A protein and the small-molecule ligand that binds it are described below.
Small molecule (SMILES): C[C@@H](N)C1CCC(C(=O)Nc2ccncc2)CC1

Binding-site contacts:
Ligand atom N43 contacts residue GLY52 of chain 1.A at 3.8 Å.
Ligand atom C35 contacts residue GLU170 of chain 1.A at 3.4 Å.
Ligand atom C16 contacts residue TYR122 of chain 1.A at 3.7 Å (hydrophobic).
Ligand atom C36 contacts residue ALA183 of chain 1.A at 3.8 Å (hydrophobic).
Ligand atom C41 contacts residue SER53 of chain 1.A at 3.7 Å.
Ligand atom O23 contacts residue MET120 of chain 1.A at 3.8 Å.
Ligand atom C33 contacts residue GLY52 of chain 1.A at 3.2 Å.
Ligand atom C34 contacts residue ASP184 of chain 1.A at 3.5 Å.
Ligand atom N11 contacts residue VAL123 of chain 1.A at 2.9 Å (h-bond).
Ligand atom C13 contacts residue LEU173 of chain 1.A at 3.4 Å (hydrophobic).
Ligand atom C16 contacts residue VAL123 of chain 1.A at 3.2 Å (hydrophobic).
Ligand atom C16 contacts residue PHE327 of chain 1.A at 3.5 Å (hydrophobic).
Ligand atom N21 contacts residue LEU173 of chain 1.A at 3.8 Å.
Ligand atom N11 contacts residue GLU121 of chain 1.A at 3.6 Å.
Ligand atom C12 contacts residue GLU121 of chain 1.A at 3.3 Å.
Ligand atom C15 contacts residue LEU173 of chain 1.A at 3.6 Å (hydrophobic).
Ligand atom C33 contacts residue THR51 of chain 1.A at 3.5 Å.
Ligand atom N11 contacts residue ALA70 of chain 1.A at 3.6 Å.
Ligand atom N43 contacts residue ASP184 of chain 1.A at 2.6 Å (salt-bridge).
Ligand atom C41 contacts residue ASN171 of chain 1.A at 3.5 Å.
Ligand atom C13 contacts residue ALA70 of chain 1.A at 3.7 Å (hydrophobic).
Ligand atom C16 contacts residue ILE49 of chain 1.A at 3.6 Å (hydrophobic).
Ligand atom C12 contacts residue VAL123 of chain 1.A at 3.9 Å (hydrophobic).
Ligand atom C41 contacts residue GLY52 of chain 1.A at 3.2 Å.
Ligand atom N43 contacts residue SER53 of chain 1.A at 3.6 Å (h-bond).
Ligand atom C42 contacts residue THR51 of chain 1.A at 3.8 Å.
Ligand atom C41 contacts residue ASP184 of chain 1.A at 3.4 Å.
Ligand atom C15 contacts residue ILE49 of chain 1.A at 3.5 Å (hydrophobic).
Ligand atom C12 contacts residue ALA70 of chain 1.A at 3.3 Å (hydrophobic).
Ligand atom C34 contacts residue GLY52 of chain 1.A at 3.3 Å.
Ligand atom N43 contacts residue ASN171 of chain 1.A at 2.6 Å (h-bond).
Ligand atom O23 contacts residue VAL57 of chain 1.A at 3.6 Å.
Ligand atom C35 contacts residue ASN171 of chain 1.A at 3.3 Å.
Ligand atom C41 contacts residue THR51 of chain 1.A at 3.7 Å.
Ligand atom C15 contacts residue PHE327 of chain 1.A at 3.5 Å (hydrophobic).
Ligand atom C32 contacts residue VAL57 of chain 1.A at 3.5 Å (hydrophobic).
Ligand atom C42 contacts residue ASN171 of chain 1.A at 3.6 Å.
Ligand atom C14 contacts residue LEU173 of chain 1.A at 3.4 Å (hydrophobic).
Ligand atom N11 contacts residue TYR122 of chain 1.A at 3.6 Å.
Ligand atom C12 contacts residue LEU173 of chain 1.A at 3.7 Å (hydrophobic).

Sequence of chain 1.A:
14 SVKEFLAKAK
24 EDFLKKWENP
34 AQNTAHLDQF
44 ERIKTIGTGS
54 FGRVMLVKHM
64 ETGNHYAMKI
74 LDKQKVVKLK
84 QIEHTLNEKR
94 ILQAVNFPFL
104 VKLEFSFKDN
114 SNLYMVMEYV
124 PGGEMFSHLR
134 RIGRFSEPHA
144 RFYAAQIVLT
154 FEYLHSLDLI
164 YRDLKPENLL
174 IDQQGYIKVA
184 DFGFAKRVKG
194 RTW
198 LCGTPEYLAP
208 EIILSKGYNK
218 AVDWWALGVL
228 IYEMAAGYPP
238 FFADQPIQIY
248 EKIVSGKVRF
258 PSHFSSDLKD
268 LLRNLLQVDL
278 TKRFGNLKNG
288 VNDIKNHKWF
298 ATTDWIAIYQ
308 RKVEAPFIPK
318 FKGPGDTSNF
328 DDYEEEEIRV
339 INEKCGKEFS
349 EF